Sequence of chain 2.A:
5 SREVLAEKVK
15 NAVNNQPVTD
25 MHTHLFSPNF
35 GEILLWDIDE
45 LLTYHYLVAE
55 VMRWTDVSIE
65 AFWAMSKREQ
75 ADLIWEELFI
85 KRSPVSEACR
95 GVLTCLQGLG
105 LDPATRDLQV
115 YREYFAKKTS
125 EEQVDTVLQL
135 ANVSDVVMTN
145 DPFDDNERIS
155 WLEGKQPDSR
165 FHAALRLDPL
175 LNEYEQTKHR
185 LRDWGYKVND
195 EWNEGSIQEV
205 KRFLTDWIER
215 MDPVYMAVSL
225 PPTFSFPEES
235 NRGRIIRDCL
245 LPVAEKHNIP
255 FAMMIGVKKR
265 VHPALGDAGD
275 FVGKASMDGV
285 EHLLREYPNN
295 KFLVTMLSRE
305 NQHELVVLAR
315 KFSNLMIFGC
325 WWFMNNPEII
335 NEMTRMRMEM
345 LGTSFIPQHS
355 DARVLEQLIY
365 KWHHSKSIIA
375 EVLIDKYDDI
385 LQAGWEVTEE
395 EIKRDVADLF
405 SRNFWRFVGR

A small-molecule ligand and the protein it binds are described below.
Small molecule (SMILES): O=C(O)[C@@H](O)C(O)[C@H](O)C(=O)O

Binding-site contacts:
Ligand atom O1A contacts residue TRP325 of chain 2.A at 3.9 Å.
Ligand atom C1 contacts residue TRP325 of chain 2.A at 3.9 Å (hydrophobic).
Ligand atom C1 contacts residue MET258 of chain 2.A at 3.7 Å (hydrophobic).
Ligand atom O1A contacts residue MET258 of chain 2.A at 4.0 Å.
Ligand atom C3 contacts residue ARG357 of chain 2.A at 3.8 Å.
Ligand atom O2 contacts residue HIS28 of chain 2.A at 3.5 Å (h-bond).
Ligand atom O4 contacts residue ARG357 of chain 2.A at 3.0 Å (salt-bridge).
Ligand atom C4 contacts residue ARG357 of chain 2.A at 3.8 Å.
Ligand atom O5A contacts residue ARG357 of chain 2.A at 2.8 Å (salt-bridge).
Ligand atom O3 contacts residue HIS28 of chain 2.A at 2.8 Å (h-bond).
Ligand atom O2 contacts residue TRP325 of chain 2.A at 3.0 Å (h-bond).
Ligand atom O5B contacts residue TRP326 of chain 2.A at 3.9 Å.
Ligand atom O2 contacts residue ZN1 of chain 2.E at 2.1 Å.
Ligand atom O3 contacts residue ARG357 of chain 2.A at 3.2 Å (salt-bridge).
Ligand atom C5 contacts residue TYR50 of chain 2.A at 3.8 Å (hydrophobic).
Ligand atom C1 contacts residue ARG170 of chain 2.A at 3.6 Å.
Ligand atom O5B contacts residue TYR50 of chain 2.A at 3.3 Å (h-bond).
Ligand atom C2 contacts residue ZN1 of chain 2.E at 3.0 Å.
Ligand atom O5A contacts residue HIS49 of chain 2.A at 3.0 Å (h-bond).
Ligand atom O1B contacts residue HIS26 of chain 2.A at 3.4 Å (h-bond).
Ligand atom O2 contacts residue ASP355 of chain 2.A at 2.9 Å (salt-bridge).
Ligand atom C4 contacts residue HIS49 of chain 2.A at 4.0 Å.
Ligand atom C2 contacts residue TRP326 of chain 2.A at 3.8 Å (hydrophobic).
Ligand atom C1 contacts residue ZN1 of chain 2.E at 3.0 Å.
Ligand atom C5 contacts residue ARG357 of chain 2.A at 3.8 Å.
Ligand atom C5 contacts residue HIS49 of chain 2.A at 3.8 Å.
Ligand atom O1B contacts residue MET258 of chain 2.A at 3.0 Å.
Ligand atom O4 contacts residue HIS49 of chain 2.A at 3.0 Å (h-bond).
Ligand atom O4 contacts residue TRP326 of chain 2.A at 3.6 Å.
Ligand atom C2 contacts residue TRP325 of chain 2.A at 3.6 Å (hydrophobic).
Ligand atom C4 contacts residue TRP326 of chain 2.A at 3.6 Å (hydrophobic).
Ligand atom O1B contacts residue ZN1 of chain 2.E at 2.3 Å.
Ligand atom O1A contacts residue ARG170 of chain 2.A at 3.6 Å (salt-bridge).
Ligand atom O1B contacts residue ARG170 of chain 2.A at 2.7 Å (salt-bridge).
Ligand atom O1A contacts residue SER223 of chain 2.A at 3.8 Å.
Ligand atom O5A contacts residue TYR50 of chain 2.A at 3.6 Å.
Ligand atom C3 contacts residue ZN1 of chain 2.E at 3.8 Å.
Ligand atom O1B contacts residue HIS28 of chain 2.A at 3.3 Å (h-bond).
Ligand atom O5B contacts residue ASP355 of chain 2.A at 3.5 Å (salt-bridge).
Ligand atom O3 contacts residue ZN1 of chain 2.E at 3.3 Å.